Binding-site contacts:
Ligand atom C5 contacts residue SER480 of chain 1.D at 4.1 Å.
Ligand atom C1 contacts residue GLY479 of chain 1.D at 3.8 Å.
Ligand atom O5 contacts residue ASN483 of chain 1.D at 2.4 Å (h-bond).
Ligand atom C8 contacts residue THR485 of chain 1.D at 3.8 Å.
Ligand atom N2 contacts residue ASN483 of chain 1.D at 2.9 Å (h-bond).
Ligand atom C7 contacts residue ASN483 of chain 1.D at 3.1 Å.
Ligand atom C6 contacts residue ALA476 of chain 1.D at 3.7 Å (hydrophobic).
Ligand atom C6 contacts residue GLY479 of chain 1.D at 4.1 Å.
Ligand atom N2 contacts residue THR485 of chain 1.D at 3.7 Å.
Ligand atom C7 contacts residue THR485 of chain 1.D at 4.1 Å.
Ligand atom C5 contacts residue ASN483 of chain 1.D at 3.7 Å.
Ligand atom C6 contacts residue SER480 of chain 1.D at 4.0 Å.
Ligand atom C1 contacts residue THR485 of chain 1.D at 3.8 Å.
Ligand atom O6 contacts residue GLY479 of chain 1.D at 4.1 Å.
Ligand atom O5 contacts residue GLY479 of chain 1.D at 3.4 Å (h-bond).
Ligand atom C1 contacts residue SER480 of chain 1.D at 4.2 Å.
Ligand atom C3 contacts residue ASN483 of chain 1.D at 3.8 Å.
Ligand atom O7 contacts residue ASN483 of chain 1.D at 3.1 Å (h-bond).
Ligand atom C5 contacts residue GLY479 of chain 1.D at 4.2 Å.
Ligand atom O5 contacts residue SER480 of chain 1.D at 3.9 Å.
Ligand atom C2 contacts residue THR485 of chain 1.D at 4.4 Å.
Ligand atom C5 contacts residue ALA476 of chain 1.D at 4.5 Å (hydrophobic).
Ligand atom C1 contacts residue ASN483 of chain 1.D at 1.4 Å.
Ligand atom C8 contacts residue ASN483 of chain 1.D at 4.3 Å.
Ligand atom C2 contacts residue ASN483 of chain 1.D at 2.4 Å.
Ligand atom C4 contacts residue ASN483 of chain 1.D at 4.2 Å.

A small-molecule ligand and the protein it binds are described below.
Small molecule (SMILES): CC(=O)N[C@@H]1[C@@H](O)[C@H](O)[C@@H](CO)O[C@H]1O

Sequence of chain 1.D:
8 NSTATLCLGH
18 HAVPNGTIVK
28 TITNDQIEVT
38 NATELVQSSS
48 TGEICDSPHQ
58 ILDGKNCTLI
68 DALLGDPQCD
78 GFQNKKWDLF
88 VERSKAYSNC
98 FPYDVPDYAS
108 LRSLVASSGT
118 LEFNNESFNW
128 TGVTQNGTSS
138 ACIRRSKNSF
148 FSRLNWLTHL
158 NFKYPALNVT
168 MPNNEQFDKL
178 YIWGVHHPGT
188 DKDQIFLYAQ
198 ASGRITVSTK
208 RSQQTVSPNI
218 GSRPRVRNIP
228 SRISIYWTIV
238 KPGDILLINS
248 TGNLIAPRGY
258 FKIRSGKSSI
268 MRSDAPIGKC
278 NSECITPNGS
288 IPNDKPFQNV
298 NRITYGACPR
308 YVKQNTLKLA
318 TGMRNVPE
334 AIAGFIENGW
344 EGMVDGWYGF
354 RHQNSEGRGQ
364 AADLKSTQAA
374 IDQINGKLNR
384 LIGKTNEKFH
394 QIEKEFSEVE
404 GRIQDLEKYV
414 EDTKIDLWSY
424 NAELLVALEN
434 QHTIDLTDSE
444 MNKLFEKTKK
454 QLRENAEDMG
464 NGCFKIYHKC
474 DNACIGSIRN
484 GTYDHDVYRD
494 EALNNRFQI